Binding-site contacts:
Ligand atom C4 contacts residue GLN274 of chain 1.F at 3.5 Å.
Ligand atom O2 contacts residue SER276 of chain 1.F at 2.7 Å (h-bond).
Ligand atom O2A contacts residue PHE284 of chain 1.F at 3.6 Å.
Ligand atom O2D contacts residue ARG447 of chain 1.F at 2.8 Å (salt-bridge).
Ligand atom O4 contacts residue LEU273 of chain 1.F at 3.6 Å (h-bond).
Ligand atom C5' contacts residue LEU170 of chain 1.F at 3.6 Å (hydrophobic).
Ligand atom O3A contacts residue ALA171 of chain 1.F at 3.5 Å.
Ligand atom C6 contacts residue ILE238 of chain 1.F at 3.6 Å (hydrophobic).
Ligand atom C5D contacts residue PHE284 of chain 1.F at 3.5 Å (hydrophobic).
Ligand atom C4' contacts residue LEU170 of chain 1.F at 3.5 Å (hydrophobic).
Ligand atom O4 contacts residue PHE272 of chain 1.F at 3.4 Å.
Ligand atom O2B contacts residue ALA171 of chain 1.F at 3.6 Å.
Ligand atom PA contacts residue LYS346 of chain 1.F at 3.5 Å.
Ligand atom O5' contacts residue CYS283 of chain 1.F at 3.2 Å.
Ligand atom C3' contacts residue PHE169 of chain 1.F at 3.4 Å (hydrophobic).
Ligand atom O4' contacts residue LYS227 of chain 1.F at 2.8 Å (salt-bridge).
Ligand atom O4D contacts residue ILE238 of chain 1.F at 3.4 Å.
Ligand atom O2B contacts residue GLU172 of chain 1.F at 3.0 Å (salt-bridge).
Ligand atom O4 contacts residue GLN274 of chain 1.F at 3.0 Å (h-bond).
Ligand atom O4' contacts residue PHE169 of chain 1.F at 3.2 Å.
Ligand atom O3' contacts residue ARG267 of chain 1.E at 3.0 Å (salt-bridge).
Ligand atom O4' contacts residue LEU170 of chain 1.F at 3.0 Å (h-bond).
Ligand atom O2A contacts residue PHE272 of chain 1.F at 3.4 Å.
Ligand atom O2 contacts residue ILE238 of chain 1.F at 3.5 Å.
Ligand atom O4D contacts residue PHE279 of chain 1.F at 3.2 Å.
Ligand atom O4' contacts residue GLU168 of chain 1.F at 3.1 Å (salt-bridge).
Ligand atom N1 contacts residue ILE238 of chain 1.F at 3.5 Å.
Ligand atom O2D contacts residue PHE345 of chain 1.F at 3.5 Å (h-bond).
Ligand atom C3' contacts residue LEU170 of chain 1.F at 3.5 Å (hydrophobic).
Ligand atom O2' contacts residue ARG267 of chain 1.E at 2.9 Å (salt-bridge).
Ligand atom N3 contacts residue GLN274 of chain 1.F at 2.8 Å (h-bond).
Ligand atom O3D contacts residue PHE345 of chain 1.F at 2.8 Å (h-bond).
Ligand atom C4' contacts residue LYS227 of chain 1.F at 3.4 Å.
Ligand atom O1A contacts residue LYS346 of chain 1.F at 2.5 Å (salt-bridge).
Ligand atom C3D contacts residue PHE345 of chain 1.F at 3.6 Å (hydrophobic).
Ligand atom O3D contacts residue GLY280 of chain 1.F at 3.0 Å (h-bond).
Ligand atom O3A contacts residue LYS346 of chain 1.F at 3.3 Å (salt-bridge).
Ligand atom C5' contacts residue CYS283 of chain 1.F at 3.6 Å (hydrophobic).
Ligand atom O3B contacts residue ALA171 of chain 1.F at 3.3 Å.
Ligand atom O3' contacts residue PHE169 of chain 1.F at 2.9 Å (h-bond).

Sequence of chain 1.E:
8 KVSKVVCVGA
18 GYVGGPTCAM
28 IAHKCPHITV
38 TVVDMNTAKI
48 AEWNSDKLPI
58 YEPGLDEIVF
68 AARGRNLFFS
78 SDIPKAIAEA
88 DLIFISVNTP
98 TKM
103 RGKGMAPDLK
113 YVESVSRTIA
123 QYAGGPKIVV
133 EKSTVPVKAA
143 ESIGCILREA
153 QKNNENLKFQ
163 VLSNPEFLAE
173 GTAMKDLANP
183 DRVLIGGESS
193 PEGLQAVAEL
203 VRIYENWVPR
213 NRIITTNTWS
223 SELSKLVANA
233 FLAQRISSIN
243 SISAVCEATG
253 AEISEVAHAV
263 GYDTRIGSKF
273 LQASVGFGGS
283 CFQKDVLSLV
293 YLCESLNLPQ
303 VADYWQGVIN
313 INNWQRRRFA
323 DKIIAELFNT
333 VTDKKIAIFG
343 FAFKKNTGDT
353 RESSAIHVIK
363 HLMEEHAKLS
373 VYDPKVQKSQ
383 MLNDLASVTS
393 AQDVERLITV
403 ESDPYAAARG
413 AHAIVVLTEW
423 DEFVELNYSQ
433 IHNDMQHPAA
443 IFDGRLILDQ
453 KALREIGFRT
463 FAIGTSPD

Sequence of chain 1.F:
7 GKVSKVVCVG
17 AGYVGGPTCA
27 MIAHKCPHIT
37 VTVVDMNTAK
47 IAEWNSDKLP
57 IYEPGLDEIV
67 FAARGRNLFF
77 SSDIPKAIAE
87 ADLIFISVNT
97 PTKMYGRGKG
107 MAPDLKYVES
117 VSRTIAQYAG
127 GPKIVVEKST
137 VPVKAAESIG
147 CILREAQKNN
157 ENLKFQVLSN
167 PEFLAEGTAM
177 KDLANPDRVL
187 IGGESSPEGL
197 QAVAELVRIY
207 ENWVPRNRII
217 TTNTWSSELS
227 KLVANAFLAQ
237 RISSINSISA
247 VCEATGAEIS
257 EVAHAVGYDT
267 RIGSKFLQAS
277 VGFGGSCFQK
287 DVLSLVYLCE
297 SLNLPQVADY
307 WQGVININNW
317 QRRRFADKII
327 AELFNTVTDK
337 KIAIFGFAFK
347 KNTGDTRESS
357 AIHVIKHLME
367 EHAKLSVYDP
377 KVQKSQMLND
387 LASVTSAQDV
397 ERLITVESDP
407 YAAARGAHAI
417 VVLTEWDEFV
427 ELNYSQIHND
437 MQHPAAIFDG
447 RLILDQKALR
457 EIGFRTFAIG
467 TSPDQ

The small molecule below binds the protein below.
Small molecule (SMILES): O=c1ccn([C@@H]2O[C@H](CO[P](=O)(O)O[P](=O)(O)O[C@H]3OC[C@@H](O)[C@H](O)[C@H]3O)[C@@H](O)[C@H]2O)c(=O)[nH]1